Binding-site contacts:
Ligand atom O7 contacts residue GLN39 of chain 5.E at 2.9 Å (h-bond).
Ligand atom C7 contacts residue GLN39 of chain 5.E at 4.1 Å.
Ligand atom N2 contacts residue ASN388 of chain 5.E at 2.9 Å (h-bond).
Ligand atom O5 contacts residue ASN388 of chain 5.E at 2.3 Å (h-bond).
Ligand atom C3 contacts residue ASP338 of chain 5.E at 4.5 Å.
Ligand atom C8 contacts residue TYR41 of chain 5.E at 3.6 Å (hydrophobic).
Ligand atom O6 contacts residue ASP338 of chain 5.E at 2.9 Å (salt-bridge).
Ligand atom O5 contacts residue ASP338 of chain 5.E at 4.2 Å.
Ligand atom C3 contacts residue TYR41 of chain 5.E at 4.2 Å (hydrophobic).
Ligand atom O6 contacts residue ARG358 of chain 5.E at 3.3 Å.
Ligand atom C4 contacts residue ASN388 of chain 5.E at 4.2 Å.
Ligand atom O6 contacts residue TYR386 of chain 5.E at 4.0 Å.
Ligand atom C4 contacts residue TYR41 of chain 5.E at 3.9 Å (hydrophobic).
Ligand atom C8 contacts residue SER390 of chain 5.E at 3.3 Å.
Ligand atom C1 contacts residue ARG358 of chain 5.E at 3.7 Å.
Ligand atom C6 contacts residue ARG358 of chain 5.E at 4.4 Å.
Ligand atom C1 contacts residue ASN388 of chain 5.E at 1.4 Å.
Ligand atom C7 contacts residue ASN388 of chain 5.E at 3.6 Å.
Ligand atom C6 contacts residue ASP338 of chain 5.E at 3.3 Å.
Ligand atom O5 contacts residue TYR41 of chain 5.E at 4.4 Å.
Ligand atom O7 contacts residue TYR41 of chain 5.E at 3.3 Å (h-bond).
Ligand atom O5 contacts residue ARG358 of chain 5.E at 3.4 Å (salt-bridge).
Ligand atom C3 contacts residue ASN388 of chain 5.E at 3.8 Å.
Ligand atom C6 contacts residue TYR41 of chain 5.E at 3.6 Å (hydrophobic).
Ligand atom N2 contacts residue TYR41 of chain 5.E at 4.3 Å.
Ligand atom O4 contacts residue TYR41 of chain 5.E at 3.5 Å (h-bond).
Ligand atom C2 contacts residue ASN388 of chain 5.E at 2.5 Å.
Ligand atom C7 contacts residue SER390 of chain 5.E at 4.2 Å.
Ligand atom C8 contacts residue GLU61 of chain 5.E at 3.3 Å.
Ligand atom O4 contacts residue ASP338 of chain 5.E at 4.2 Å.
Ligand atom C4 contacts residue ASP338 of chain 5.E at 4.3 Å.
Ligand atom C5 contacts residue ASP338 of chain 5.E at 3.5 Å.
Ligand atom C5 contacts residue TYR41 of chain 5.E at 3.4 Å (hydrophobic).
Ligand atom C7 contacts residue TYR41 of chain 5.E at 3.5 Å (hydrophobic).
Ligand atom C2 contacts residue ARG358 of chain 5.E at 4.3 Å.
Ligand atom O7 contacts residue ASN388 of chain 5.E at 3.9 Å.
Ligand atom O6 contacts residue HIS339 of chain 5.E at 3.9 Å.
Ligand atom O6 contacts residue TYR41 of chain 5.E at 3.6 Å.
Ligand atom C1 contacts residue ASP338 of chain 5.E at 4.3 Å.
Ligand atom C5 contacts residue ASN388 of chain 5.E at 3.6 Å.

The protein below binds the small molecule below.
Small molecule (SMILES): CC(=O)N[C@H]1[C@H](O[C@H]2[C@H](O)[C@@H](NC(C)=O)CO[C@@H]2CO)O[C@H](CO)[C@@H](O[C@@H]2O[C@H](CO[C@H]3O[C@H](CO)[C@@H](O)[C@H](O)[C@@H]3O)[C@@H](O)[C@H](O[C@H]3O[C@H](CO)[C@@H](O)[C@H](O)[C@@H]3O)[C@@H]2O)[C@@H]1O

Sequence of chain 5.E:
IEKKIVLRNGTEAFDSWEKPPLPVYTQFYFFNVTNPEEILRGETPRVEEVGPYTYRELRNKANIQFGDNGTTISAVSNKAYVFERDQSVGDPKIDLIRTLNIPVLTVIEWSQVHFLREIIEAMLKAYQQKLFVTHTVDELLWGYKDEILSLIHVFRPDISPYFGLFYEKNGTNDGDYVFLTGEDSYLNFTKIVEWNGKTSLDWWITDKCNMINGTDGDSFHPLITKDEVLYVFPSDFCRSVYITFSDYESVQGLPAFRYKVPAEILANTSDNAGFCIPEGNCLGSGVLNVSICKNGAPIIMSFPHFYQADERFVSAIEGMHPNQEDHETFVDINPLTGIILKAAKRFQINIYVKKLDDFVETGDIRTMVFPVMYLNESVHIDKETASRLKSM